This small molecule binds to this protein.
Small molecule (SMILES): CC(=O)N[C@@H]1[C@@H](O)[C@H](O)[C@@H](CO)O[C@H]1O

Binding-site contacts:
Ligand atom C1 contacts residue ASN315 of chain 2.E at 1.4 Å.
Ligand atom C3 contacts residue ASN315 of chain 2.E at 3.8 Å.
Ligand atom C1 contacts residue VAL314 of chain 2.E at 4.4 Å (hydrophobic).
Ligand atom C6 contacts residue THR313 of chain 2.E at 4.5 Å.
Ligand atom O5 contacts residue VAL314 of chain 2.E at 3.8 Å.
Ligand atom C6 contacts residue ASN315 of chain 2.E at 4.5 Å.
Ligand atom O7 contacts residue ASN315 of chain 2.E at 4.2 Å.
Ligand atom C8 contacts residue ASN315 of chain 2.E at 3.5 Å.
Ligand atom O5 contacts residue THR313 of chain 2.E at 4.3 Å.
Ligand atom C5 contacts residue ASN315 of chain 2.E at 3.7 Å.
Ligand atom C2 contacts residue ASN315 of chain 2.E at 2.5 Å.
Ligand atom C4 contacts residue ASN315 of chain 2.E at 4.3 Å.
Ligand atom C8 contacts residue ILE281 of chain 2.E at 4.5 Å (hydrophobic).
Ligand atom O5 contacts residue ASN315 of chain 2.E at 2.4 Å (h-bond).
Ligand atom N2 contacts residue ASN315 of chain 2.E at 2.8 Å (h-bond).
Ligand atom C7 contacts residue ASN315 of chain 2.E at 3.3 Å.

Sequence of chain 2.E:
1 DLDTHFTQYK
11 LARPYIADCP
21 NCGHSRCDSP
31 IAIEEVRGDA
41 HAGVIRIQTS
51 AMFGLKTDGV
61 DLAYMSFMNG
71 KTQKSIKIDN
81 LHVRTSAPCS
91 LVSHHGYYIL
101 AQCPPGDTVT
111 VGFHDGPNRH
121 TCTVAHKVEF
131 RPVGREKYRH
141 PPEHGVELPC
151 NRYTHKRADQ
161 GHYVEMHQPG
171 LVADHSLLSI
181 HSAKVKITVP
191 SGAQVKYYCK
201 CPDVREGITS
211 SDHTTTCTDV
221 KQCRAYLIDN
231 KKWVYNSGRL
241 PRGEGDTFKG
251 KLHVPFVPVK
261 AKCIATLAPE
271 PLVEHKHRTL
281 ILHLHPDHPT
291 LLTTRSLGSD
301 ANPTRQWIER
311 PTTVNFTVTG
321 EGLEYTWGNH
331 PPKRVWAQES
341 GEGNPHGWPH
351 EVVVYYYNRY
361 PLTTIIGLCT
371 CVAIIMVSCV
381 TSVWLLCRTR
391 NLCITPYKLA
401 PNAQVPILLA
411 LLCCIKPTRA